Binding-site contacts:
Ligand atom C2 contacts residue TYR147 of chain 1.A at 4.2 Å (hydrophobic).
Ligand atom C1 contacts residue ALA315 of chain 1.A at 4.0 Å (hydrophobic).
Ligand atom B contacts residue ALA315 of chain 1.A at 4.1 Å.
Ligand atom C5 contacts residue ASN149 of chain 1.A at 3.4 Å.
Ligand atom S contacts residue ASN149 of chain 1.A at 4.0 Å.
Ligand atom C4 contacts residue GLN117 of chain 1.A at 4.4 Å.
Ligand atom S contacts residue ALA315 of chain 1.A at 3.6 Å.
Ligand atom S contacts residue SER61 of chain 1.A at 3.3 Å (h-bond).
Ligand atom C4 contacts residue ASN149 of chain 1.A at 3.6 Å.
Ligand atom B contacts residue LYS64 of chain 1.A at 4.1 Å.
Ligand atom C7 contacts residue ASN149 of chain 1.A at 2.9 Å.
Ligand atom C2 contacts residue SER61 of chain 1.A at 3.6 Å.
Ligand atom C7 contacts residue TYR218 of chain 1.A at 3.7 Å (hydrophobic).
Ligand atom C6 contacts residue ASN149 of chain 1.A at 3.1 Å.
Ligand atom O2 contacts residue SER61 of chain 1.A at 2.6 Å (h-bond).
Ligand atom B contacts residue GLY314 of chain 1.A at 4.4 Å.
Ligand atom S contacts residue LYS64 of chain 1.A at 4.3 Å.
Ligand atom C2 contacts residue ASN149 of chain 1.A at 4.3 Å.
Ligand atom C1 contacts residue ASN149 of chain 1.A at 4.3 Å.
Ligand atom O1 contacts residue TYR147 of chain 1.A at 2.8 Å (h-bond).
Ligand atom S contacts residue TYR218 of chain 1.A at 3.5 Å.
Ligand atom O2 contacts residue ALA315 of chain 1.A at 2.7 Å (h-bond).
Ligand atom O2 contacts residue GLY314 of chain 1.A at 3.5 Å.
Ligand atom O2 contacts residue GLY60 of chain 1.A at 3.9 Å.
Ligand atom O1 contacts residue SER61 of chain 1.A at 2.6 Å (h-bond).
Ligand atom B contacts residue SER61 of chain 1.A at 1.7 Å.
Ligand atom C6 contacts residue GLN117 of chain 1.A at 4.5 Å.
Ligand atom C8 contacts residue TYR218 of chain 1.A at 4.2 Å (hydrophobic).
Ligand atom C5 contacts residue GLN117 of chain 1.A at 3.6 Å.
Ligand atom C3 contacts residue ASN149 of chain 1.A at 3.4 Å.
Ligand atom C5 contacts residue LEU116 of chain 1.A at 4.3 Å (hydrophobic).
Ligand atom C1 contacts residue SER61 of chain 1.A at 2.5 Å.
Ligand atom C8 contacts residue ASN149 of chain 1.A at 3.1 Å.
Ligand atom C1 contacts residue TYR147 of chain 1.A at 4.3 Å (hydrophobic).
Ligand atom B contacts residue TYR147 of chain 1.A at 3.4 Å.
Ligand atom C1 contacts residue LYS64 of chain 1.A at 4.1 Å.
Ligand atom C4 contacts residue LEU116 of chain 1.A at 3.9 Å (hydrophobic).

The protein below binds the small molecule below.
Small molecule (SMILES): OB(O)c1cc2ccccc2s1

Sequence of chain 1.A:
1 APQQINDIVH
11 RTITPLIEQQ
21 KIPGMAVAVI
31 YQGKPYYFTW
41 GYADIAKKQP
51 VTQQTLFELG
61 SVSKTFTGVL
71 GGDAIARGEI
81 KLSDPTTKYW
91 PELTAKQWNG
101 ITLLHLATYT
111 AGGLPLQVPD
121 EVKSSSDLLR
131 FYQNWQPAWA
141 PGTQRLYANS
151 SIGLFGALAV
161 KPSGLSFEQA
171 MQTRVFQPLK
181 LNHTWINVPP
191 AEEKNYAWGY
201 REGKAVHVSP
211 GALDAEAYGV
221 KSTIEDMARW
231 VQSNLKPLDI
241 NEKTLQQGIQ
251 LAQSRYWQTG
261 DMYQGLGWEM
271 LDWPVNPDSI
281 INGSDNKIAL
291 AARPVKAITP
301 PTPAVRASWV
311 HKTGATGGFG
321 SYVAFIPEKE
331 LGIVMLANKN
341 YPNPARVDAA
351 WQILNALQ